Sequence of chain 1.B:
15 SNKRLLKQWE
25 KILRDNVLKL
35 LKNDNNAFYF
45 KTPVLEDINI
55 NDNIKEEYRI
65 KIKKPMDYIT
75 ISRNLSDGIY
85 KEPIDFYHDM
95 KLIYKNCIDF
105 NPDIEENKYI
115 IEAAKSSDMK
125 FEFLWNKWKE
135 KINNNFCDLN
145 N

This small molecule binds to this protein.
Small molecule (SMILES): CC[C@@H]1C(=O)N(C)c2cnc(Nc3ccc(C(=O)NC4CCN(C)CC4)cc3OC)nc2N1C1CCCC1

Binding-site contacts:
Ligand atom C13 contacts residue ASN111 of chain 1.B at 3.2 Å.
Ligand atom C31 contacts residue TYR43 of chain 1.B at 3.7 Å (hydrophobic).
Ligand atom N4 contacts residue ILE114 of chain 1.B at 3.5 Å.
Ligand atom C3 contacts residue ILE114 of chain 1.B at 3.8 Å (hydrophobic).
Ligand atom C11 contacts residue TYR43 of chain 1.B at 3.4 Å (hydrophobic).
Ligand atom C5 contacts residue ASN105 of chain 1.B at 3.5 Å.
Ligand atom C12 contacts residue ILE114 of chain 1.B at 4.0 Å (hydrophobic).
Ligand atom O1 contacts residue ILE114 of chain 1.B at 4.0 Å.
Ligand atom C16 contacts residue ASN53 of chain 1.B at 3.6 Å.
Ligand atom C31 contacts residue PHE42 of chain 1.B at 3.6 Å (hydrophobic).
Ligand atom C20 contacts residue ASN53 of chain 1.B at 4.0 Å.
Ligand atom C20 contacts residue ILE54 of chain 1.B at 3.7 Å (hydrophobic).
Ligand atom C4 contacts residue TYR43 of chain 1.B at 3.2 Å (hydrophobic).
Ligand atom C9 contacts residue ASN105 of chain 1.B at 3.6 Å.
Ligand atom C6 contacts residue ASN105 of chain 1.B at 3.9 Å.
Ligand atom C4 contacts residue ILE54 of chain 1.B at 3.9 Å (hydrophobic).
Ligand atom C6 contacts residue ILE114 of chain 1.B at 3.6 Å (hydrophobic).
Ligand atom C11 contacts residue VAL48 of chain 1.B at 3.8 Å (hydrophobic).
Ligand atom N3 contacts residue ILE114 of chain 1.B at 3.7 Å.
Ligand atom C9 contacts residue PHE104 of chain 1.B at 3.7 Å (hydrophobic).
Ligand atom N5 contacts residue TYR43 of chain 1.B at 4.0 Å.
Ligand atom O1 contacts residue ASN105 of chain 1.B at 3.1 Å (h-bond).
Ligand atom N5 contacts residue ILE54 of chain 1.B at 3.8 Å.
Ligand atom C17 contacts residue ASN53 of chain 1.B at 3.8 Å.
Ligand atom N2 contacts residue TYR43 of chain 1.B at 3.8 Å.
Ligand atom C19 contacts residue ASN53 of chain 1.B at 3.7 Å.
Ligand atom C1 contacts residue TYR43 of chain 1.B at 3.5 Å (hydrophobic).
Ligand atom C12 contacts residue ASN111 of chain 1.B at 3.5 Å.
Ligand atom N1 contacts residue ILE54 of chain 1.B at 3.7 Å.
Ligand atom C10 contacts residue ILE54 of chain 1.B at 3.9 Å (hydrophobic).
Ligand atom C10 contacts residue ILE58 of chain 1.B at 3.8 Å (hydrophobic).
Ligand atom O3 contacts residue ASN53 of chain 1.B at 3.8 Å.
Ligand atom C12 contacts residue ASN105 of chain 1.B at 3.4 Å.
Ligand atom C2 contacts residue ILE114 of chain 1.B at 3.8 Å (hydrophobic).
Ligand atom C5 contacts residue ILE114 of chain 1.B at 3.9 Å (hydrophobic).
Ligand atom N1 contacts residue TYR43 of chain 1.B at 3.6 Å.
Ligand atom C10 contacts residue VAL48 of chain 1.B at 3.8 Å (hydrophobic).
Ligand atom C7 contacts residue ASN53 of chain 1.B at 3.9 Å.
Ligand atom N2 contacts residue ILE54 of chain 1.B at 3.9 Å.
Ligand atom C1 contacts residue ILE54 of chain 1.B at 3.7 Å (hydrophobic).